Sequence of chain 43.C:
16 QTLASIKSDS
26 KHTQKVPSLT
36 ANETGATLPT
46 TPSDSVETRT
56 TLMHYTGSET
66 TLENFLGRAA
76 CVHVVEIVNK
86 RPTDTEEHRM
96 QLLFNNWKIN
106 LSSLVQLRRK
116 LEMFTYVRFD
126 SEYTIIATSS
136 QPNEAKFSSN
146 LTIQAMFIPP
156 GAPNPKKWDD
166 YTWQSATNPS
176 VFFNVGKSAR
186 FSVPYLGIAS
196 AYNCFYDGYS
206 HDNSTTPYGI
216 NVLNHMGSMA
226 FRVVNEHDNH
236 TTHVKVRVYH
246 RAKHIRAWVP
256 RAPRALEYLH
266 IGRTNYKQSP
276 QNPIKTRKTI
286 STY

Binding-site contacts:
Ligand atom F3 contacts residue LEU106 of chain 43.C at 3.5 Å.
Ligand atom C2 contacts residue MET221 of chain 43.C at 3.8 Å (hydrophobic).
Ligand atom C3 contacts residue TYR197 of chain 43.C at 3.8 Å (hydrophobic).
Ligand atom C6 contacts residue ILE104 of chain 43.C at 3.3 Å (hydrophobic).
Ligand atom C15 contacts residue SER198 of chain 43.B at 3.6 Å.
Ligand atom N4 contacts residue LEU218 of chain 43.C at 3.0 Å (h-bond).
Ligand atom N3 contacts residue ASN198 of chain 43.C at 2.3 Å (h-bond).
Ligand atom F2 contacts residue TYR128 of chain 43.C at 3.4 Å.
Ligand atom C15 contacts residue ASN198 of chain 43.C at 2.5 Å.
Ligand atom C17 contacts residue ASN198 of chain 43.C at 3.7 Å.
Ligand atom N6 contacts residue LEU218 of chain 43.C at 3.4 Å (h-bond).
Ligand atom N6 contacts residue MET221 of chain 43.C at 3.2 Å.
Ligand atom F1 contacts residue SER126 of chain 43.C at 3.6 Å.
Ligand atom F2 contacts residue ILE104 of chain 43.C at 3.4 Å.
Ligand atom C14 contacts residue LEU218 of chain 43.C at 3.5 Å (hydrophobic).
Ligand atom C4 contacts residue ASN105 of chain 43.C at 3.4 Å.
Ligand atom C15 contacts residue ALA194 of chain 43.C at 3.5 Å (hydrophobic).
Ligand atom N2 contacts residue ASN198 of chain 43.C at 3.3 Å (h-bond).
Ligand atom C13 contacts residue LEU218 of chain 43.C at 3.6 Å (hydrophobic).
Ligand atom C15 contacts residue LEU218 of chain 43.C at 3.8 Å (hydrophobic).
Ligand atom N6 contacts residue ASN219 of chain 43.C at 3.5 Å.
Ligand atom C12 contacts residue LEU218 of chain 43.C at 3.6 Å (hydrophobic).
Ligand atom C4 contacts residue MET221 of chain 43.C at 3.7 Å (hydrophobic).
Ligand atom C13 contacts residue ASN198 of chain 43.C at 2.6 Å.
Ligand atom C17 contacts residue ALA194 of chain 43.C at 3.6 Å (hydrophobic).
Ligand atom C18 contacts residue ILE104 of chain 43.C at 3.9 Å (hydrophobic).
Ligand atom F3 contacts residue TYR128 of chain 43.C at 3.4 Å.
Ligand atom C6 contacts residue MET221 of chain 43.C at 3.8 Å (hydrophobic).
Ligand atom F3 contacts residue ILE104 of chain 43.C at 3.7 Å.
Ligand atom N1 contacts residue ASN219 of chain 43.C at 3.9 Å.
Ligand atom N5 contacts residue ASN198 of chain 43.C at 3.0 Å (h-bond).
Ligand atom N5 contacts residue TYR197 of chain 43.C at 3.8 Å.
Ligand atom F2 contacts residue MET221 of chain 43.C at 2.9 Å.
Ligand atom C6 contacts residue ASN105 of chain 43.C at 3.6 Å.
Ligand atom C1 contacts residue TYR197 of chain 43.C at 3.8 Å (hydrophobic).
Ligand atom C11 contacts residue LEU218 of chain 43.C at 3.6 Å (hydrophobic).
Ligand atom N3 contacts residue TYR197 of chain 43.C at 3.9 Å.
Ligand atom C10 contacts residue LEU218 of chain 43.C at 3.4 Å (hydrophobic).
Ligand atom C9 contacts residue ASN198 of chain 43.C at 3.1 Å.
Ligand atom C13 contacts residue ALA196 of chain 43.C at 3.8 Å (hydrophobic).

Sequence of chain 25.D:
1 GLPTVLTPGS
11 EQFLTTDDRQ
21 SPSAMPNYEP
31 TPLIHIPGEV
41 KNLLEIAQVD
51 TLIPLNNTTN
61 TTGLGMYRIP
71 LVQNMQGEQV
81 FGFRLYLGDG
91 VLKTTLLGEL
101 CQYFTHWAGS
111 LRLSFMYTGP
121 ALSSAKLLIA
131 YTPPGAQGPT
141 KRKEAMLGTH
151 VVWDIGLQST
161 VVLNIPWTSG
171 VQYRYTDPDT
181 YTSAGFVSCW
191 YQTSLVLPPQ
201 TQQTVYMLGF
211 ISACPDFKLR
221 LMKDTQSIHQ

Sequence of chain 43.B:
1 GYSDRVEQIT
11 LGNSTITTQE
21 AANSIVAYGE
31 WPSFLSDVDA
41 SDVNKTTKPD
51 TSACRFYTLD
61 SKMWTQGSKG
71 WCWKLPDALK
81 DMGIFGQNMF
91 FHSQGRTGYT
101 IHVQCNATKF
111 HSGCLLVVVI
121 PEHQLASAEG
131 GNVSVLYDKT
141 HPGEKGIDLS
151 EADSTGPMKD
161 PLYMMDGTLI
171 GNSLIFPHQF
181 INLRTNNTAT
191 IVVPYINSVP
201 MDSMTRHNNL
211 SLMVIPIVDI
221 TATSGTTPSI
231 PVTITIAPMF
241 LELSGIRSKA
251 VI

This protein binds this small molecule.
Small molecule (SMILES): Nc1nc(-c2ccccc2)nc2[nH]nc(Nc3ccc(C(F)(F)F)cc3)c12